Sequence of chain 1.A:
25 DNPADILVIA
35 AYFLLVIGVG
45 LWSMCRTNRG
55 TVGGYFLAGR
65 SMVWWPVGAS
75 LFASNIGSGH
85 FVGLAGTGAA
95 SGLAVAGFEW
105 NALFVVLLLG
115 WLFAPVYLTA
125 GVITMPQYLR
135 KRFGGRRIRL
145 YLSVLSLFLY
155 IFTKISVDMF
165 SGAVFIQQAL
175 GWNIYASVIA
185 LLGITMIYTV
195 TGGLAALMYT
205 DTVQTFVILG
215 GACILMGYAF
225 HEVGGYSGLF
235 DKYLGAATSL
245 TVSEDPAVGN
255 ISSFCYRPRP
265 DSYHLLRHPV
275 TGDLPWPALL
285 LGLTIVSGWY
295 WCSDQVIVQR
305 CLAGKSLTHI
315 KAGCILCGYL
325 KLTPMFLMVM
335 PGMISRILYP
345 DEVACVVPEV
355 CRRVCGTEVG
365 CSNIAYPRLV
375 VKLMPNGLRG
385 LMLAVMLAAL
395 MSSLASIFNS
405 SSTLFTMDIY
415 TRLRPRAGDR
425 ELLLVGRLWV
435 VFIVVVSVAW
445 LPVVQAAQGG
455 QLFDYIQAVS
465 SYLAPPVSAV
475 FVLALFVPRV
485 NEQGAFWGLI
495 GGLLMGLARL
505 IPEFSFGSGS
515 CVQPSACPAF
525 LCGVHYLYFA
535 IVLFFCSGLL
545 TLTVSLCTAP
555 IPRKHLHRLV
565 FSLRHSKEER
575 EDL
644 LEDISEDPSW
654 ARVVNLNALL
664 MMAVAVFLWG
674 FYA

This small molecule binds to this protein.
Small molecule (SMILES): CC(=O)N[C@@H]1[C@@H](O)[C@H](O)[C@@H](CO)O[C@H]1O

Binding-site contacts:
Ligand atom N2 contacts residue ASN254 of chain 1.A at 3.7 Å.
Ligand atom O7 contacts residue ASN254 of chain 1.A at 4.4 Å.
Ligand atom C8 contacts residue ASN254 of chain 1.A at 4.0 Å.
Ligand atom C5 contacts residue ASN254 of chain 1.A at 4.4 Å.
Ligand atom C7 contacts residue ASN254 of chain 1.A at 4.0 Å.
Ligand atom C2 contacts residue ASN254 of chain 1.A at 3.5 Å.
Ligand atom C1 contacts residue ASN254 of chain 1.A at 2.3 Å.
Ligand atom O5 contacts residue ASN254 of chain 1.A at 3.2 Å (h-bond).